Sequence of chain 1.E:
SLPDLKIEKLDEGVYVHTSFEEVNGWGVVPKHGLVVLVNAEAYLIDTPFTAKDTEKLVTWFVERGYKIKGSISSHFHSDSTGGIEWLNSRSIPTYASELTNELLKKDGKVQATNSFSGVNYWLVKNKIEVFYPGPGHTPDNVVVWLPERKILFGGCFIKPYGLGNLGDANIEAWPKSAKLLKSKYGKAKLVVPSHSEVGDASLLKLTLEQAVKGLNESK

This small molecule binds to this protein.
Small molecule (SMILES): O=C(O)c1cccc(-n2cc(Cc3ccccc3)nn2)c1C(=O)O

Binding-site contacts:
Ligand atom O01 contacts residue HIS75 of chain 1.E at 3.5 Å (h-bond).
Ligand atom O23 contacts residue LYS159 of chain 1.E at 3.0 Å (salt-bridge).
Ligand atom O01 contacts residue CYS156 of chain 1.E at 3.6 Å (h-bond).
Ligand atom O23 contacts residue GLY164 of chain 1.E at 3.2 Å.
Ligand atom O01 contacts residue ZN1 of chain 1.T at 1.8 Å.
Ligand atom C22 contacts residue LYS159 of chain 1.E at 3.2 Å.
Ligand atom N07 contacts residue ASP79 of chain 1.E at 3.3 Å.
Ligand atom O24 contacts residue LYS159 of chain 1.E at 2.7 Å (salt-bridge).
Ligand atom C04 contacts residue HIS195 of chain 1.E at 3.3 Å.
Ligand atom O03 contacts residue ZN1 of chain 1.T at 3.0 Å.
Ligand atom O01 contacts residue HIS77 of chain 1.E at 3.1 Å (h-bond).
Ligand atom O01 contacts residue ASP79 of chain 1.E at 3.4 Å (salt-bridge).
Ligand atom N07 contacts residue VAL23 of chain 1.E at 3.6 Å.
Ligand atom O01 contacts residue HIS137 of chain 1.E at 3.0 Å (h-bond).
Ligand atom C16 contacts residue VAL23 of chain 1.E at 3.4 Å (hydrophobic).
Ligand atom N08 contacts residue VAL23 of chain 1.E at 3.6 Å.
Ligand atom C02 contacts residue HIS137 of chain 1.E at 3.5 Å.
Ligand atom C22 contacts residue HIS195 of chain 1.E at 3.2 Å.
Ligand atom C19 contacts residue VAL29 of chain 1.E at 3.6 Å (hydrophobic).
Ligand atom C21 contacts residue HIS195 of chain 1.E at 3.1 Å.
Ligand atom C02 contacts residue ZN1 of chain 1.T at 2.8 Å.
Ligand atom C17 contacts residue VAL23 of chain 1.E at 3.7 Å (hydrophobic).
Ligand atom O24 contacts residue HIS195 of chain 1.E at 3.0 Å.
Ligand atom C02 contacts residue ZN1 of chain 1.S at 3.0 Å.
Ligand atom C02 contacts residue HIS77 of chain 1.E at 3.5 Å.
Ligand atom C19 contacts residue HIS195 of chain 1.E at 3.5 Å.
Ligand atom C04 contacts residue ZN1 of chain 1.S at 3.2 Å.
Ligand atom O03 contacts residue HIS137 of chain 1.E at 3.2 Å.
Ligand atom O23 contacts residue ASN165 of chain 1.E at 2.8 Å (h-bond).
Ligand atom O01 contacts residue ZN1 of chain 1.S at 2.2 Å.
Ligand atom O24 contacts residue CYS156 of chain 1.E at 3.6 Å.
Ligand atom N08 contacts residue ASP79 of chain 1.E at 3.6 Å.
Ligand atom O03 contacts residue HIS77 of chain 1.E at 3.1 Å (h-bond).
Ligand atom C21 contacts residue ZN1 of chain 1.S at 3.6 Å.
Ligand atom C09 contacts residue VAL23 of chain 1.E at 3.6 Å (hydrophobic).
Ligand atom C20 contacts residue HIS195 of chain 1.E at 3.4 Å.
Ligand atom O03 contacts residue ASN165 of chain 1.E at 2.8 Å (h-bond).
Ligand atom O24 contacts residue ZN1 of chain 1.S at 3.4 Å.
Ligand atom C18 contacts residue VAL29 of chain 1.E at 3.7 Å (hydrophobic).
Ligand atom O24 contacts residue HIS137 of chain 1.E at 3.2 Å.